Sequence of chain 1.A:
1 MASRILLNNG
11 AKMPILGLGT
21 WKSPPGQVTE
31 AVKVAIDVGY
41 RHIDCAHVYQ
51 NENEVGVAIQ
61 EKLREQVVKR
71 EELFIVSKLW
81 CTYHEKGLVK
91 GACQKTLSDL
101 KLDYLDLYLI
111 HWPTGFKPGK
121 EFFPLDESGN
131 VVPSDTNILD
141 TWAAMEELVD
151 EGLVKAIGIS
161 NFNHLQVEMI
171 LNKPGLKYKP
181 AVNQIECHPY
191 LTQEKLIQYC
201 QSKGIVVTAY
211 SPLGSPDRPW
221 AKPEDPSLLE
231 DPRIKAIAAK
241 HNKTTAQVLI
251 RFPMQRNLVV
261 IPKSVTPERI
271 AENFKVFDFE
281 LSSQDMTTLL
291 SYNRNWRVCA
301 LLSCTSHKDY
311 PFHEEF

The protein below binds the small molecule below.
Small molecule (SMILES): O=C(O)COc1cc(Cl)ccc1C(=O)NCc1ccc(I)cc1F

Binding-site contacts:
Ligand atom CL2 contacts residue VAL48 of chain 1.A at 3.1 Å.
Ligand atom F24 contacts residue ALA300 of chain 1.A at 3.0 Å.
Ligand atom O17 contacts residue TRP21 of chain 1.A at 3.5 Å.
Ligand atom C7 contacts residue CYS299 of chain 1.A at 3.9 Å (hydrophobic).
Ligand atom C2 contacts residue LEU301 of chain 1.A at 3.6 Å (hydrophobic).
Ligand atom I23 contacts residue THR114 of chain 1.A at 3.0 Å.
Ligand atom C3 contacts residue TRP112 of chain 1.A at 3.6 Å (hydrophobic).
Ligand atom O21 contacts residue HIS111 of chain 1.A at 3.3 Å (h-bond).
Ligand atom C4 contacts residue TYR310 of chain 1.A at 3.9 Å (hydrophobic).
Ligand atom C9 contacts residue TRP220 of chain 1.A at 3.6 Å (hydrophobic).
Ligand atom O21 contacts residue TRP112 of chain 1.A at 3.0 Å (h-bond).
Ligand atom C18 contacts residue TRP21 of chain 1.A at 3.6 Å (hydrophobic).
Ligand atom F24 contacts residue LEU301 of chain 1.A at 3.2 Å.
Ligand atom O20 contacts residue NAP1 of chain 1.B at 3.1 Å.
Ligand atom CL2 contacts residue TRP21 of chain 1.A at 3.8 Å.
Ligand atom C11 contacts residue TRP21 of chain 1.A at 3.7 Å (hydrophobic).
Ligand atom C2 contacts residue TRP112 of chain 1.A at 3.2 Å (hydrophobic).
Ligand atom C4 contacts residue TRP112 of chain 1.A at 3.4 Å (hydrophobic).
Ligand atom C12 contacts residue PHE123 of chain 1.A at 3.8 Å (hydrophobic).
Ligand atom C5 contacts residue PHE123 of chain 1.A at 3.9 Å (hydrophobic).
Ligand atom C18 contacts residue NAP1 of chain 1.B at 3.5 Å.
Ligand atom N8 contacts residue TRP220 of chain 1.A at 3.9 Å.
Ligand atom C7 contacts residue TRP112 of chain 1.A at 3.8 Å (hydrophobic).
Ligand atom C1 contacts residue TRP112 of chain 1.A at 3.4 Å (hydrophobic).
Ligand atom O16 contacts residue LEU301 of chain 1.A at 3.6 Å.
Ligand atom F24 contacts residue CYS299 of chain 1.A at 3.5 Å.
Ligand atom F24 contacts residue TRP112 of chain 1.A at 3.3 Å.
Ligand atom C15 contacts residue TRP21 of chain 1.A at 3.6 Å (hydrophobic).
Ligand atom C5 contacts residue TRP112 of chain 1.A at 3.6 Å (hydrophobic).
Ligand atom C13 contacts residue TRP21 of chain 1.A at 3.2 Å (hydrophobic).
Ligand atom CL2 contacts residue TYR49 of chain 1.A at 3.8 Å.
Ligand atom O16 contacts residue TRP220 of chain 1.A at 3.6 Å.
Ligand atom O21 contacts residue NAP1 of chain 1.B at 3.5 Å (h-bond).
Ligand atom O20 contacts residue HIS111 of chain 1.A at 2.7 Å (h-bond).
Ligand atom O20 contacts residue TYR49 of chain 1.A at 2.8 Å (h-bond).
Ligand atom C19 contacts residue HIS111 of chain 1.A at 3.4 Å.
Ligand atom I23 contacts residue TRP112 of chain 1.A at 3.9 Å.
Ligand atom C19 contacts residue NAP1 of chain 1.B at 3.5 Å.
Ligand atom C6 contacts residue TRP112 of chain 1.A at 3.5 Å (hydrophobic).
Ligand atom C1 contacts residue LEU301 of chain 1.A at 3.8 Å (hydrophobic).